Sequence of chain 1.A:
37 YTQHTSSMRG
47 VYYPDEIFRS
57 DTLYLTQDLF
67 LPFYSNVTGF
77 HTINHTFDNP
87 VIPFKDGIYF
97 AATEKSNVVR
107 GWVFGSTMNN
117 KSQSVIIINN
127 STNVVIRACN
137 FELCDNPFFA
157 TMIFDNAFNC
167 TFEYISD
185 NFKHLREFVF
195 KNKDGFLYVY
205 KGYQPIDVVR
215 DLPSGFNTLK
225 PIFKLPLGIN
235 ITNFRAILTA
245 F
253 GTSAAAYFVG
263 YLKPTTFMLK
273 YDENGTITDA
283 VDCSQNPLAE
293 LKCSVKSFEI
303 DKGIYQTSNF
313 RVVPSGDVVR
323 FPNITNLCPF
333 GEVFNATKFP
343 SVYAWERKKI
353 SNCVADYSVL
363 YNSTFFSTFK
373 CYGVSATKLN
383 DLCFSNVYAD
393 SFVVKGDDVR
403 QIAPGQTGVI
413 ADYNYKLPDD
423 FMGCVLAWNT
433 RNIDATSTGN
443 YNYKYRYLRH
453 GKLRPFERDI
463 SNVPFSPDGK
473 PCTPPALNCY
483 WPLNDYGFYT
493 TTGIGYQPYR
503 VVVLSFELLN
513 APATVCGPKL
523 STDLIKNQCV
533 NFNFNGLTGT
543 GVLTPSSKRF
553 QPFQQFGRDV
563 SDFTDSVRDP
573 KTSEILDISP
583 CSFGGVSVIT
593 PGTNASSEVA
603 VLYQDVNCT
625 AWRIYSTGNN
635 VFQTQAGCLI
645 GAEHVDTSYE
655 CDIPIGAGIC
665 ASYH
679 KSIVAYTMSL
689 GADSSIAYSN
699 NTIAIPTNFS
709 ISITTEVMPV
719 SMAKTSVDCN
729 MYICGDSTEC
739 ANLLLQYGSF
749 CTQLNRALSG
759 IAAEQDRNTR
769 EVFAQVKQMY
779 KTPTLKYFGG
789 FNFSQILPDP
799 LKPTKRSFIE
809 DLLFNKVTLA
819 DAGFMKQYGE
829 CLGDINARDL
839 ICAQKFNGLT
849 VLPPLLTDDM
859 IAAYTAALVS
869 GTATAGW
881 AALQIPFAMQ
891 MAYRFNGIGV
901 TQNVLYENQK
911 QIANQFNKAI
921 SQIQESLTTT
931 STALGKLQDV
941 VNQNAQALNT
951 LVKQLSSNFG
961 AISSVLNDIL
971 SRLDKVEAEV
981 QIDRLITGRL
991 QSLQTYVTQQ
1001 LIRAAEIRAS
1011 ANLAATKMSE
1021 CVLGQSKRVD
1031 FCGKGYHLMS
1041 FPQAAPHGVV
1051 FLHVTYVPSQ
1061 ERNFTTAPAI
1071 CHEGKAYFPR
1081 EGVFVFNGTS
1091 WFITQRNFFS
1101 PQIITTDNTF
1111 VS

A protein and the small-molecule ligand that binds it are described below.
Small molecule (SMILES): CC(=O)N[C@@H]1[C@@H](O)[C@H](O)[C@@H](CO)O[C@H]1O

Binding-site contacts:
Ligand atom C5 contacts residue ASN1063 of chain 1.A at 4.3 Å.
Ligand atom C7 contacts residue ASN1063 of chain 1.A at 3.6 Å.
Ligand atom N2 contacts residue ASN1063 of chain 1.A at 3.9 Å.
Ligand atom C8 contacts residue GLU1061 of chain 1.A at 3.7 Å.
Ligand atom C2 contacts residue ASN1063 of chain 1.A at 3.5 Å.
Ligand atom C7 contacts residue GLU1061 of chain 1.A at 4.4 Å.
Ligand atom C8 contacts residue ASN1063 of chain 1.A at 4.0 Å.
Ligand atom C1 contacts residue ASN1063 of chain 1.A at 2.4 Å.
Ligand atom O7 contacts residue ASN1063 of chain 1.A at 3.6 Å.
Ligand atom O7 contacts residue GLU1061 of chain 1.A at 4.1 Å.
Ligand atom O5 contacts residue ASN1063 of chain 1.A at 2.9 Å (h-bond).
Ligand atom C6 contacts residue ALA695 of chain 1.A at 4.5 Å (hydrophobic).